Binding-site contacts:
Ligand atom C06 contacts residue ZN1 of chain 1.B at 3.7 Å.
Ligand atom O23 contacts residue HIS93 of chain 1.A at 4.0 Å.
Ligand atom O23 contacts residue HIS91 of chain 1.A at 3.9 Å.
Ligand atom N21 contacts residue GLU103 of chain 1.A at 3.9 Å.
Ligand atom C02 contacts residue HIS91 of chain 1.A at 3.6 Å.
Ligand atom C03 contacts residue GLN89 of chain 1.A at 3.8 Å.
Ligand atom C06 contacts residue HIS91 of chain 1.A at 3.3 Å.
Ligand atom C13 contacts residue PHE127 of chain 1.A at 3.9 Å (hydrophobic).
Ligand atom O19 contacts residue HIS116 of chain 1.A at 3.7 Å.
Ligand atom C12 contacts residue PHE127 of chain 1.A at 3.7 Å (hydrophobic).
Ligand atom C01 contacts residue HIS91 of chain 1.A at 3.0 Å.
Ligand atom O20 contacts residue LEU194 of chain 1.A at 3.2 Å.
Ligand atom N08 contacts residue GLN89 of chain 1.A at 3.4 Å (h-bond).
Ligand atom N21 contacts residue HIS93 of chain 1.A at 3.2 Å (h-bond).
Ligand atom N22 contacts residue HIS91 of chain 1.A at 3.9 Å.
Ligand atom O19 contacts residue HIS91 of chain 1.A at 3.4 Å.
Ligand atom C05 contacts residue HIS91 of chain 1.A at 4.0 Å.
Ligand atom C01 contacts residue ZN1 of chain 1.B at 3.5 Å.
Ligand atom O24 contacts residue ASN59 of chain 1.A at 3.1 Å (h-bond).
Ligand atom S18 contacts residue THR195 of chain 1.A at 3.9 Å.
Ligand atom O07 contacts residue ASN59 of chain 1.A at 3.7 Å.
Ligand atom N21 contacts residue ZN1 of chain 1.B at 2.0 Å.
Ligand atom O07 contacts residue GLN89 of chain 1.A at 3.9 Å.
Ligand atom O24 contacts residue ASN64 of chain 1.A at 3.0 Å (h-bond).
Ligand atom S18 contacts residue ZN1 of chain 1.B at 3.0 Å.
Ligand atom O20 contacts residue THR195 of chain 1.A at 2.9 Å (h-bond).
Ligand atom O23 contacts residue ALA62 of chain 1.A at 3.6 Å.
Ligand atom S18 contacts residue HIS91 of chain 1.A at 3.7 Å.
Ligand atom N21 contacts residue HIS116 of chain 1.A at 3.5 Å (h-bond).
Ligand atom C17 contacts residue PHE127 of chain 1.A at 3.9 Å (hydrophobic).
Ligand atom O19 contacts residue ZN1 of chain 1.B at 3.1 Å.
Ligand atom C17 contacts residue LEU194 of chain 1.A at 4.0 Å (hydrophobic).
Ligand atom C16 contacts residue PRO198 of chain 1.A at 4.0 Å (hydrophobic).
Ligand atom F28 contacts residue VAL131 of chain 1.A at 3.1 Å.
Ligand atom C04 contacts residue GLN89 of chain 1.A at 3.5 Å.
Ligand atom O11 contacts residue LEU194 of chain 1.A at 3.8 Å.
Ligand atom N21 contacts residue THR195 of chain 1.A at 2.6 Å (h-bond).
Ligand atom N21 contacts residue HIS91 of chain 1.A at 3.4 Å (h-bond).
Ligand atom O24 contacts residue ALA62 of chain 1.A at 3.7 Å.
Ligand atom O07 contacts residue ASN64 of chain 1.A at 3.8 Å.

Sequence of chain 1.A:
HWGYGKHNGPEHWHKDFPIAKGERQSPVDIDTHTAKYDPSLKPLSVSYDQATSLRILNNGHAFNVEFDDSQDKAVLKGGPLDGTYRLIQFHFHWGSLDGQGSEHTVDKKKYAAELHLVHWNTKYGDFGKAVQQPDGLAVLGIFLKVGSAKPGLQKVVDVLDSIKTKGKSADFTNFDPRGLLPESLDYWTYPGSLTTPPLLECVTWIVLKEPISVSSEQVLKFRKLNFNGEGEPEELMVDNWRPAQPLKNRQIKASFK

A protein and the small-molecule ligand that binds it are described below.
Small molecule (SMILES): NS(=O)(=O)c1cc(NC(=O)Nc2ccc(C(F)(F)F)cc2)c(O)c([N+](=O)[O-])c1